Sequence of chain 1.B:
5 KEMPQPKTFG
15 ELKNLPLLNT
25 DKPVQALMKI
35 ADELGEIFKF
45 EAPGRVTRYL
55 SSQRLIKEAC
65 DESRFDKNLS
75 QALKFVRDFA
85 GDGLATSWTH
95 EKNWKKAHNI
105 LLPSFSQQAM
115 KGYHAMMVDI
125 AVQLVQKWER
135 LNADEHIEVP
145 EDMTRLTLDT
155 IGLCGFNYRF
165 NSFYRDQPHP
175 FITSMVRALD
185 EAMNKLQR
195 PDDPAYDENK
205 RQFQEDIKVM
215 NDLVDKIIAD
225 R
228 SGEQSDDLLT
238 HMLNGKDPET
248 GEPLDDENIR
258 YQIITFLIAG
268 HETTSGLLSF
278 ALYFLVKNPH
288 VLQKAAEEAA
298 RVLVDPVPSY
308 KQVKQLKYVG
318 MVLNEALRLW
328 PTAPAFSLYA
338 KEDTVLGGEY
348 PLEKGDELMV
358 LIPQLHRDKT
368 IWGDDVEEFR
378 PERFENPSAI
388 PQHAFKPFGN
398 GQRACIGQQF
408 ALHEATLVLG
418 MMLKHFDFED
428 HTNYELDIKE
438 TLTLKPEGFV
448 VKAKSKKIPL

This protein binds this small molecule.
Small molecule (SMILES): NCCCCCCC(=O)N[C@@H](Cc1ccccc1)C(=O)N[C@@H](Cc1ccccc1)C(=O)O

Binding-site contacts:
Ligand atom CE2 contacts residue ARG49 of chain 1.B at 3.6 Å.
Ligand atom O contacts residue GLN75 of chain 1.B at 3.0 Å (h-bond).
Ligand atom CA contacts residue TYR53 of chain 1.B at 3.8 Å (hydrophobic).
Ligand atom O contacts residue LEU31 of chain 1.B at 3.8 Å.
Ligand atom CE1 contacts residue LEU22 of chain 1.B at 3.9 Å (hydrophobic).
Ligand atom CG contacts residue LEU22 of chain 1.B at 3.5 Å (hydrophobic).
Ligand atom CD2 contacts residue PRO27 of chain 1.B at 3.6 Å (hydrophobic).
Ligand atom CE2 contacts residue PRO27 of chain 1.B at 3.4 Å (hydrophobic).
Ligand atom C contacts residue TYR53 of chain 1.B at 3.7 Å (hydrophobic).
Ligand atom C contacts residue GLN75 of chain 1.B at 3.6 Å.
Ligand atom CD1 contacts residue LEU22 of chain 1.B at 3.4 Å (hydrophobic).
Ligand atom CB contacts residue LEU22 of chain 1.B at 3.9 Å (hydrophobic).
Ligand atom CD2 contacts residue LEU22 of chain 1.B at 3.9 Å (hydrophobic).
Ligand atom O contacts residue MET356 of chain 1.B at 3.9 Å.
Ligand atom CD2 contacts residue ARG49 of chain 1.B at 3.6 Å.
Ligand atom CG contacts residue PRO27 of chain 1.B at 3.9 Å (hydrophobic).
Ligand atom O contacts residue ARG49 of chain 1.B at 2.8 Å (salt-bridge).
Ligand atom C contacts residue ARG49 of chain 1.B at 3.8 Å.
Ligand atom C5 contacts residue ALA330 of chain 1.B at 3.7 Å (hydrophobic).
Ligand atom CE1 contacts residue PRO27 of chain 1.B at 3.6 Å (hydrophobic).
Ligand atom CD1 contacts residue PRO27 of chain 1.B at 3.6 Å (hydrophobic).
Ligand atom CE1 contacts residue LEU190 of chain 1.B at 3.8 Å (hydrophobic).
Ligand atom CZ contacts residue ARG49 of chain 1.B at 3.6 Å.
Ligand atom C3 contacts residue ALA332 of chain 1.B at 3.5 Å (hydrophobic).
Ligand atom C contacts residue SER74 of chain 1.B at 3.7 Å.
Ligand atom CG contacts residue TYR53 of chain 1.B at 3.9 Å (hydrophobic).
Ligand atom OXT contacts residue ALA76 of chain 1.B at 2.7 Å (h-bond).
Ligand atom CZ contacts residue LEU190 of chain 1.B at 3.4 Å (hydrophobic).
Ligand atom OXT contacts residue SER74 of chain 1.B at 3.5 Å (h-bond).
Ligand atom CD2 contacts residue TYR53 of chain 1.B at 3.4 Å (hydrophobic).
Ligand atom CB contacts residue TYR53 of chain 1.B at 3.5 Å (hydrophobic).
Ligand atom CB contacts residue VAL28 of chain 1.B at 3.5 Å (hydrophobic).
Ligand atom C5 contacts residue LEU439 of chain 1.B at 3.6 Å (hydrophobic).
Ligand atom C contacts residue ALA76 of chain 1.B at 3.7 Å (hydrophobic).
Ligand atom O contacts residue SER74 of chain 1.B at 3.8 Å.
Ligand atom OXT contacts residue GLN75 of chain 1.B at 3.4 Å (h-bond).
Ligand atom O contacts residue ALA332 of chain 1.B at 3.6 Å.
Ligand atom O contacts residue TYR53 of chain 1.B at 2.6 Å (h-bond).
Ligand atom CZ contacts residue PRO27 of chain 1.B at 3.4 Å (hydrophobic).
Ligand atom O contacts residue MET356 of chain 1.B at 3.6 Å.